The protein below binds the small molecule below.
Small molecule (SMILES): CC(=O)N[C@@H]1[C@@H](O)[C@H](O)[C@@H](CO)O[C@H]1O

Binding-site contacts:
Ligand atom C5 contacts residue ASN126 of chain 1.A at 3.5 Å.
Ligand atom C1 contacts residue ASN126 of chain 1.A at 1.2 Å.
Ligand atom N2 contacts residue PHE163 of chain 1.A at 4.0 Å.
Ligand atom N2 contacts residue ILE165 of chain 1.A at 4.3 Å.
Ligand atom C4 contacts residue ASN126 of chain 1.A at 4.0 Å.
Ligand atom C8 contacts residue ASN126 of chain 1.A at 3.9 Å.
Ligand atom C6 contacts residue SER128 of chain 1.A at 3.2 Å.
Ligand atom N2 contacts residue ASN126 of chain 1.A at 2.7 Å (h-bond).
Ligand atom O5 contacts residue SER128 of chain 1.A at 4.4 Å.
Ligand atom C7 contacts residue ILE165 of chain 1.A at 4.1 Å (hydrophobic).
Ligand atom C1 contacts residue PHE163 of chain 1.A at 4.3 Å (hydrophobic).
Ligand atom O7 contacts residue ILE165 of chain 1.A at 3.6 Å.
Ligand atom C7 contacts residue ASN126 of chain 1.A at 3.5 Å.
Ligand atom C2 contacts residue ASN126 of chain 1.A at 2.2 Å.
Ligand atom O6 contacts residue SER128 of chain 1.A at 3.4 Å (h-bond).
Ligand atom O6 contacts residue ARG109 of chain 1.A at 4.1 Å.
Ligand atom C6 contacts residue ASN126 of chain 1.A at 4.4 Å.
Ligand atom O6 contacts residue ASN126 of chain 1.A at 4.0 Å.
Ligand atom O5 contacts residue THR111 of chain 1.A at 4.4 Å.
Ligand atom C3 contacts residue ASN126 of chain 1.A at 3.6 Å.
Ligand atom C5 contacts residue SER128 of chain 1.A at 3.8 Å.
Ligand atom O6 contacts residue THR111 of chain 1.A at 3.2 Å (h-bond).
Ligand atom O7 contacts residue ASN126 of chain 1.A at 4.3 Å.
Ligand atom O5 contacts residue ASN126 of chain 1.A at 2.2 Å (h-bond).

Sequence of chain 1.A:
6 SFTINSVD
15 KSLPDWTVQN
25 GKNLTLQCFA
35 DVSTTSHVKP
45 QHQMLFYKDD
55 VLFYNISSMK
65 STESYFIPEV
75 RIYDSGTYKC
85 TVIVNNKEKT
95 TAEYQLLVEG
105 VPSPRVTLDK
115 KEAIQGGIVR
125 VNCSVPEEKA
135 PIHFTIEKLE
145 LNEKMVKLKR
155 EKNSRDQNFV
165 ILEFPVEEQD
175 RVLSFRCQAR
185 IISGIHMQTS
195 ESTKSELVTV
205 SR